The small molecule below binds the protein below.
Small molecule (SMILES): CC(=O)N[C@@H]1[C@@H](O)[C@H](O)[C@@H](CO)O[C@H]1O

Sequence of chain 1.D:
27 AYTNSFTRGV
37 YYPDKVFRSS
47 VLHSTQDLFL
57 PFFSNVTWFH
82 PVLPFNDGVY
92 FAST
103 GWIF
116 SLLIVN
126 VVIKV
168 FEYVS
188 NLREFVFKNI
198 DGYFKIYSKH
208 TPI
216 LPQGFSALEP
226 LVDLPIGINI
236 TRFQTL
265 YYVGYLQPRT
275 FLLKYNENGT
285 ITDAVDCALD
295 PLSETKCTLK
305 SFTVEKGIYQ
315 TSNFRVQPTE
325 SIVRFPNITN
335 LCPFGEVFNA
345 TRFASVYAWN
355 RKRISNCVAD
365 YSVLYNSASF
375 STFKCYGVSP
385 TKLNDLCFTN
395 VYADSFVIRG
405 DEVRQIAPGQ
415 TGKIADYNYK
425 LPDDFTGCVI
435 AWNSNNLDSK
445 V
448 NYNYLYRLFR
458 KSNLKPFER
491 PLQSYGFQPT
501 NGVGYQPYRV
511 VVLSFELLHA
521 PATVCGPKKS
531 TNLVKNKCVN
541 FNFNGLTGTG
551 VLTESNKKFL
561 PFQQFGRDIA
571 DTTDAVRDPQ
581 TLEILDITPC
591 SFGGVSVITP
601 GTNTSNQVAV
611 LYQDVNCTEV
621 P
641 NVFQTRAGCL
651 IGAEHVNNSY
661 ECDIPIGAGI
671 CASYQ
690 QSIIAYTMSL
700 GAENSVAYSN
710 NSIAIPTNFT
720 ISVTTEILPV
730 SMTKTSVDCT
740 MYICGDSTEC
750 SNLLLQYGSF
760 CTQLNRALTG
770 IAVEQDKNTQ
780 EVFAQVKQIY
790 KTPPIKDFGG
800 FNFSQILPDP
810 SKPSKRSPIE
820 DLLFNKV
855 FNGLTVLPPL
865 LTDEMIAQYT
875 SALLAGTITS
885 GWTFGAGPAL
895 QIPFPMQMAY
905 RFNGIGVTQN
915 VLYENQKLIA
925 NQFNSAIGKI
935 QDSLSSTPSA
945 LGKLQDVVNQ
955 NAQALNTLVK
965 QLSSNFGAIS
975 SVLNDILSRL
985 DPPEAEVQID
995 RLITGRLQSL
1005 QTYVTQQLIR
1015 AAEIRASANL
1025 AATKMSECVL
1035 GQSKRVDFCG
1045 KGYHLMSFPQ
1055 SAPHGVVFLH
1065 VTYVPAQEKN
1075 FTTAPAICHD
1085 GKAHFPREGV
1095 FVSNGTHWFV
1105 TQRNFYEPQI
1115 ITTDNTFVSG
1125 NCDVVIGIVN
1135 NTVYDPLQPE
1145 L

Binding-site contacts:
Ligand atom C1 contacts residue THR618 of chain 1.D at 4.2 Å.
Ligand atom C8 contacts residue ASN616 of chain 1.D at 4.3 Å.
Ligand atom C5 contacts residue ASN616 of chain 1.D at 3.8 Å.
Ligand atom C2 contacts residue ASN616 of chain 1.D at 2.5 Å.
Ligand atom C4 contacts residue ASN616 of chain 1.D at 4.3 Å.
Ligand atom C8 contacts residue GLN644 of chain 1.D at 3.8 Å.
Ligand atom O5 contacts residue ASN616 of chain 1.D at 2.4 Å (h-bond).
Ligand atom O7 contacts residue ASN616 of chain 1.D at 3.0 Å (h-bond).
Ligand atom O5 contacts residue THR618 of chain 1.D at 4.0 Å.
Ligand atom N2 contacts residue ASN616 of chain 1.D at 2.9 Å (h-bond).
Ligand atom C7 contacts residue ASN616 of chain 1.D at 3.1 Å.
Ligand atom C1 contacts residue ASN616 of chain 1.D at 1.5 Å.
Ligand atom C3 contacts residue ASN616 of chain 1.D at 3.9 Å.